Sequence of chain 1.A:
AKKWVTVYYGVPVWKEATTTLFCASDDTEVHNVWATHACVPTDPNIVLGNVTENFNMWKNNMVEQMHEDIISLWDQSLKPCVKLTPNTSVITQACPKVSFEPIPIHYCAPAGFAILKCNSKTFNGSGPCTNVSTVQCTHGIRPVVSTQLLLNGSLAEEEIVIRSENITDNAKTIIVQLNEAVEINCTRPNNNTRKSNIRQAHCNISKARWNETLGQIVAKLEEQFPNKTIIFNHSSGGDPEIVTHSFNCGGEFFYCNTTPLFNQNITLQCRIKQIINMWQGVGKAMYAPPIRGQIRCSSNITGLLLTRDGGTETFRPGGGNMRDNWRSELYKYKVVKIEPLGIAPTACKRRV

Binding-site contacts:
Ligand atom C7 contacts residue VAL90 of chain 1.A at 4.4 Å (hydrophobic).
Ligand atom C5 contacts residue ASN245 of chain 1.A at 4.2 Å.
Ligand atom O6 contacts residue ASN245 of chain 1.A at 3.0 Å (h-bond).
Ligand atom C7 contacts residue ASN257 of chain 1.A at 3.1 Å.
Ligand atom O7 contacts residue ASN257 of chain 1.A at 3.2 Å (h-bond).
Ligand atom C1 contacts residue ASN245 of chain 1.A at 3.7 Å.
Ligand atom O5 contacts residue ASN245 of chain 1.A at 3.1 Å (h-bond).
Ligand atom C2 contacts residue ASN257 of chain 1.A at 2.4 Å.
Ligand atom C8 contacts residue THR256 of chain 1.A at 4.1 Å.
Ligand atom C3 contacts residue ASN257 of chain 1.A at 3.6 Å.
Ligand atom C8 contacts residue ASN257 of chain 1.A at 3.5 Å.
Ligand atom C8 contacts residue ASN245 of chain 1.A at 3.6 Å.
Ligand atom C4 contacts residue ASN257 of chain 1.A at 4.2 Å.
Ligand atom C5 contacts residue ASN257 of chain 1.A at 3.6 Å.
Ligand atom C8 contacts residue VAL90 of chain 1.A at 4.1 Å (hydrophobic).
Ligand atom C6 contacts residue ASN245 of chain 1.A at 4.1 Å.
Ligand atom O7 contacts residue VAL90 of chain 1.A at 3.7 Å.
Ligand atom O6 contacts residue LYS247 of chain 1.A at 4.4 Å.
Ligand atom C8 contacts residue SER259 of chain 1.A at 4.3 Å.
Ligand atom C1 contacts residue ASN257 of chain 1.A at 1.4 Å.
Ligand atom N2 contacts residue VAL90 of chain 1.A at 4.1 Å.
Ligand atom O5 contacts residue ASN257 of chain 1.A at 2.4 Å (h-bond).
Ligand atom N2 contacts residue ASN257 of chain 1.A at 2.8 Å (h-bond).

A small-molecule ligand and the protein it binds are described below.
Small molecule (SMILES): CC(=O)N[C@H]1[C@H](O[C@H]2[C@H](O)[C@@H](NC(C)=O)CO[C@@H]2CO)O[C@H](CO)[C@@H](O)[C@@H]1O